Binding-site contacts:
Ligand atom N7 contacts residue PRO421 of chain 4.A at 4.2 Å.
Ligand atom C2 contacts residue PRO421 of chain 4.A at 4.5 Å (hydrophobic).
Ligand atom C2 contacts residue GLY639 of chain 4.A at 3.1 Å.
Ligand atom N3 contacts residue PRO631 of chain 4.A at 3.6 Å.
Ligand atom C2 contacts residue ILE622 of chain 4.A at 4.5 Å (hydrophobic).
Ligand atom C5 contacts residue SER632 of chain 4.A at 4.1 Å.
Ligand atom N6 contacts residue PHE638 of chain 4.A at 3.9 Å.
Ligand atom N9 contacts residue PRO421 of chain 4.A at 4.4 Å.
Ligand atom C2 contacts residue PRO631 of chain 4.A at 3.3 Å (hydrophobic).
Ligand atom N1 contacts residue PRO631 of chain 4.A at 3.5 Å (h-bond).
Ligand atom C5 contacts residue PRO421 of chain 4.A at 4.1 Å (hydrophobic).
Ligand atom C6 contacts residue VAL420 of chain 4.A at 4.0 Å (hydrophobic).
Ligand atom C8 contacts residue HIS630 of chain 4.A at 3.3 Å.
Ligand atom N7 contacts residue ASN609 of chain 4.A at 3.8 Å.
Ligand atom C6 contacts residue PRO631 of chain 4.A at 3.9 Å (hydrophobic).
Ligand atom N7 contacts residue SER632 of chain 4.A at 4.1 Å.
Ligand atom N6 contacts residue GLY637 of chain 4.A at 3.7 Å.
Ligand atom N7 contacts residue HIS630 of chain 4.A at 4.1 Å.
Ligand atom C1' contacts residue HIS630 of chain 4.A at 4.0 Å.
Ligand atom N1 contacts residue VAL420 of chain 4.A at 3.7 Å.
Ligand atom C4 contacts residue PRO421 of chain 4.A at 4.3 Å (hydrophobic).
Ligand atom C5 contacts residue PRO631 of chain 4.A at 4.2 Å (hydrophobic).
Ligand atom N6 contacts residue VAL420 of chain 4.A at 4.0 Å.
Ligand atom C1' contacts residue PRO631 of chain 4.A at 4.3 Å (hydrophobic).
Ligand atom C6 contacts residue SER632 of chain 4.A at 3.9 Å.
Ligand atom C6 contacts residue PRO421 of chain 4.A at 4.1 Å (hydrophobic).
Ligand atom C2 contacts residue VAL420 of chain 4.A at 4.3 Å (hydrophobic).
Ligand atom C2' contacts residue HIS630 of chain 4.A at 3.2 Å.
Ligand atom N3 contacts residue GLY639 of chain 4.A at 4.3 Å.
Ligand atom C3' contacts residue HIS630 of chain 4.A at 4.4 Å.
Ligand atom N9 contacts residue HIS630 of chain 4.A at 4.2 Å.
Ligand atom N6 contacts residue SER632 of chain 4.A at 3.3 Å (h-bond).
Ligand atom N6 contacts residue GLY639 of chain 4.A at 3.6 Å (h-bond).
Ligand atom C4 contacts residue PRO631 of chain 4.A at 4.0 Å (hydrophobic).
Ligand atom N1 contacts residue PHE638 of chain 4.A at 4.3 Å.
Ligand atom C6 contacts residue GLY639 of chain 4.A at 3.8 Å.
Ligand atom N1 contacts residue PRO421 of chain 4.A at 4.3 Å.
Ligand atom C8 contacts residue PRO421 of chain 4.A at 4.3 Å (hydrophobic).
Ligand atom N1 contacts residue GLY639 of chain 4.A at 3.1 Å (h-bond).

Sequence of chain 4.A:
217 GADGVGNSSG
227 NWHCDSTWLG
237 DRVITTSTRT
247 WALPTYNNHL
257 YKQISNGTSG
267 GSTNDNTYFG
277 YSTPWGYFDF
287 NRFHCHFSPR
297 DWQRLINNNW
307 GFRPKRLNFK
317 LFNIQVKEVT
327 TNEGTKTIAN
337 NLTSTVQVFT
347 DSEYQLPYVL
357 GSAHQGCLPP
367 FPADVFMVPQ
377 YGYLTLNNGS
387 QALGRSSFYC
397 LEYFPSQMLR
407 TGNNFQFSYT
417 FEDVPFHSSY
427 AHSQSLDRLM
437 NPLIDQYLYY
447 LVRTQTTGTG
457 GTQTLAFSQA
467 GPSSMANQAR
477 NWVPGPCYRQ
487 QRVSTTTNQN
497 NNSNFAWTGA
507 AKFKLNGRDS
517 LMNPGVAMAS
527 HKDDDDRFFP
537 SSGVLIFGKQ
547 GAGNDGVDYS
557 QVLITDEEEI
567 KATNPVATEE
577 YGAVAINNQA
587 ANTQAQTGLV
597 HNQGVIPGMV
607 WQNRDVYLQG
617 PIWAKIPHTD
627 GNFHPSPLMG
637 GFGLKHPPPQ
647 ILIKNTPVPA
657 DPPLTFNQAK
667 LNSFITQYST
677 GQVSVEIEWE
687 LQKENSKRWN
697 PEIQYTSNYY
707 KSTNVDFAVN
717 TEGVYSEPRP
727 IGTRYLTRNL

The small molecule below binds the protein below.
Small molecule (SMILES): Nc1ncnc2c1ncn2[C@H]1C[C@H](O)[C@@H](COP(=O)(O)O)O1